This protein binds this small molecule.
Small molecule (SMILES): CC(=O)N[C@@H]1[C@@H](O)[C@H](O)[C@@H](CO)O[C@H]1O

Binding-site contacts:
Ligand atom C3 contacts residue ASN1102 of chain 1.A at 3.8 Å.
Ligand atom O7 contacts residue ASN1102 of chain 1.A at 4.3 Å.
Ligand atom C5 contacts residue ASN1102 of chain 1.A at 3.6 Å.
Ligand atom O5 contacts residue ASN1102 of chain 1.A at 2.3 Å (h-bond).
Ligand atom C2 contacts residue ASN1102 of chain 1.A at 2.4 Å.
Ligand atom C7 contacts residue ASN1102 of chain 1.A at 3.9 Å.
Ligand atom N2 contacts residue ASN1102 of chain 1.A at 2.9 Å (h-bond).
Ligand atom C4 contacts residue ASN1102 of chain 1.A at 4.2 Å.
Ligand atom C1 contacts residue ASN1102 of chain 1.A at 1.4 Å.
Ligand atom O6 contacts residue ASN1102 of chain 1.A at 4.5 Å.
Ligand atom C8 contacts residue ALA734 of chain 1.A at 4.4 Å (hydrophobic).

Sequence of chain 1.A:
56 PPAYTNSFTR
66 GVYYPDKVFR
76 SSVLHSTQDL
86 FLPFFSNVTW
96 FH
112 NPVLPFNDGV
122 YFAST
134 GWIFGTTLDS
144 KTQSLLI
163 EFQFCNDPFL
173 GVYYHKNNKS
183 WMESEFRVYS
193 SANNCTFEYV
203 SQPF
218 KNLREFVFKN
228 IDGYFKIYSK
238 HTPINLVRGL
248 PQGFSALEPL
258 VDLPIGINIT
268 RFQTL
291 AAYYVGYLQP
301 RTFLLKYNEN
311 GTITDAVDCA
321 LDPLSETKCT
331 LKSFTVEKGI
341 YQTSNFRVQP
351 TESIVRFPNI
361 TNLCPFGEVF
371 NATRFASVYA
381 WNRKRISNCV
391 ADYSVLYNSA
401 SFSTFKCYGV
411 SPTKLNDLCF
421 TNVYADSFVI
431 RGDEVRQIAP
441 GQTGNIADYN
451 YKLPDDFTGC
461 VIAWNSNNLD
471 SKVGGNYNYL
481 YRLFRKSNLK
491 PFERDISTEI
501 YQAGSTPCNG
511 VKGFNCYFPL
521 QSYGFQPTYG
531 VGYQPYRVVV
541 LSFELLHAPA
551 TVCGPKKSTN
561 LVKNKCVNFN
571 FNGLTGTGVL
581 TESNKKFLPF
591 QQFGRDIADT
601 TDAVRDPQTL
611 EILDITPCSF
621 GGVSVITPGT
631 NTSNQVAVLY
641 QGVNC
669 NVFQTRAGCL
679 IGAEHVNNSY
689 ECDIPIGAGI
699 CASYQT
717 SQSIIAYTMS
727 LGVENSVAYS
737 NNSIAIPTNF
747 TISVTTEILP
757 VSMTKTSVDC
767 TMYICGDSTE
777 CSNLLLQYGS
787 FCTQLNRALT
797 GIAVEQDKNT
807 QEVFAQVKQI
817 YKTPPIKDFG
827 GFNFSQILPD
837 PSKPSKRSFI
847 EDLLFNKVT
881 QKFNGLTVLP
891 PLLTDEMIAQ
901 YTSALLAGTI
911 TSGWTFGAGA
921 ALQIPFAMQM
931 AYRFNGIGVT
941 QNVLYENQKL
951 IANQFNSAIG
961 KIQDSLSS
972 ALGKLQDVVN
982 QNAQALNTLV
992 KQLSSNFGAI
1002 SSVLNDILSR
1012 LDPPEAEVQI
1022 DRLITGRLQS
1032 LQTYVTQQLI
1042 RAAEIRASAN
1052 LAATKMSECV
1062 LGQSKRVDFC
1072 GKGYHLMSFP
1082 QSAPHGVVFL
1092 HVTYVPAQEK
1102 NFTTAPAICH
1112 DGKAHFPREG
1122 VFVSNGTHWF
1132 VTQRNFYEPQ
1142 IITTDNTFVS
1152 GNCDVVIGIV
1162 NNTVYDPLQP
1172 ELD